Sequence of chain 44.A:
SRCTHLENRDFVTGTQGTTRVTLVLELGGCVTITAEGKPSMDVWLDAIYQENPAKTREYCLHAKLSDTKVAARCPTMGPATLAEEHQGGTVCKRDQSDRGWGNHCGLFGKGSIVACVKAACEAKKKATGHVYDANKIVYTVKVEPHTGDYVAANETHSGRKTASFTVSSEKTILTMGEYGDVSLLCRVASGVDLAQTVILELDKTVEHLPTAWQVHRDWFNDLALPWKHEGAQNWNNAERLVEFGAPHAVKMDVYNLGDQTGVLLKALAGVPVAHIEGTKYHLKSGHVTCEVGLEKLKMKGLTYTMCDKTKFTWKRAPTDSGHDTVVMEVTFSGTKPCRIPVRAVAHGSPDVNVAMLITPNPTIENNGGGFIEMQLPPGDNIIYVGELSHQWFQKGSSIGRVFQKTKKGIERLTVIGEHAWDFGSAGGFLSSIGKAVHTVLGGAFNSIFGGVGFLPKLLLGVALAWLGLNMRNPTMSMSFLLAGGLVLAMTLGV

Binding-site contacts:
Ligand atom N2 contacts residue ASN154 of chain 44.B at 2.9 Å (h-bond).
Ligand atom C2 contacts residue ASN154 of chain 44.B at 2.4 Å.
Ligand atom C1 contacts residue ASN154 of chain 44.B at 1.4 Å.
Ligand atom O5 contacts residue ASN154 of chain 44.B at 2.4 Å (h-bond).
Ligand atom C4 contacts residue ASN154 of chain 44.B at 4.2 Å.
Ligand atom C6 contacts residue HIS104 of chain 44.A at 3.2 Å.
Ligand atom O7 contacts residue ASN154 of chain 44.B at 3.3 Å (h-bond).
Ligand atom O5 contacts residue HIS104 of chain 44.A at 3.0 Å (h-bond).
Ligand atom C8 contacts residue HIS104 of chain 44.A at 4.0 Å.
Ligand atom C5 contacts residue HIS104 of chain 44.A at 3.1 Å.
Ligand atom C1 contacts residue HIS104 of chain 44.A at 3.2 Å.
Ligand atom C7 contacts residue ASN154 of chain 44.B at 3.3 Å.
Ligand atom C4 contacts residue HIS104 of chain 44.A at 4.4 Å.
Ligand atom C8 contacts residue ASN154 of chain 44.B at 3.4 Å.
Ligand atom C5 contacts residue ASN154 of chain 44.B at 3.7 Å.
Ligand atom C3 contacts residue ASN154 of chain 44.B at 3.8 Å.

Sequence of chain 44.B:
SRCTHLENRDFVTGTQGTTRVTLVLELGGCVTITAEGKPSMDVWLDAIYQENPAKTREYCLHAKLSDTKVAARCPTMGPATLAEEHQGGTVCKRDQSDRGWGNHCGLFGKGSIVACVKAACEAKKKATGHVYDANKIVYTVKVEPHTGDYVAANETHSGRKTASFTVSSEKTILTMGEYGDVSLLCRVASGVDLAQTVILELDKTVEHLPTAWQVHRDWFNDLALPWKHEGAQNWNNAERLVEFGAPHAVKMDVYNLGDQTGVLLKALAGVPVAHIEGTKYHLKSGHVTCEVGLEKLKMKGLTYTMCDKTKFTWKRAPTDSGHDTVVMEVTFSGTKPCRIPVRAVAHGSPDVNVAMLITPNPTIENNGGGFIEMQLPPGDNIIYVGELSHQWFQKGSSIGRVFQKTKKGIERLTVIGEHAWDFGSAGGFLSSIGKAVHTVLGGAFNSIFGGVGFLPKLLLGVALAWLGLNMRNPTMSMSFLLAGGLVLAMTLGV

This protein binds this small molecule.
Small molecule (SMILES): CC(=O)N[C@H]1[C@H](O[C@H]2[C@H](O)[C@@H](NC(C)=O)CO[C@@H]2CO[C@@H]2O[C@@H](C)[C@@H](O)[C@@H](O)[C@@H]2O)O[C@H](CO)[C@@H](O)[C@@H]1O